This small molecule binds to this protein.
Small molecule (SMILES): CC(=O)N[C@@H]1[C@@H](O)[C@H](O)[C@@H](CO)O[C@H]1O

Sequence of chain 1.A:
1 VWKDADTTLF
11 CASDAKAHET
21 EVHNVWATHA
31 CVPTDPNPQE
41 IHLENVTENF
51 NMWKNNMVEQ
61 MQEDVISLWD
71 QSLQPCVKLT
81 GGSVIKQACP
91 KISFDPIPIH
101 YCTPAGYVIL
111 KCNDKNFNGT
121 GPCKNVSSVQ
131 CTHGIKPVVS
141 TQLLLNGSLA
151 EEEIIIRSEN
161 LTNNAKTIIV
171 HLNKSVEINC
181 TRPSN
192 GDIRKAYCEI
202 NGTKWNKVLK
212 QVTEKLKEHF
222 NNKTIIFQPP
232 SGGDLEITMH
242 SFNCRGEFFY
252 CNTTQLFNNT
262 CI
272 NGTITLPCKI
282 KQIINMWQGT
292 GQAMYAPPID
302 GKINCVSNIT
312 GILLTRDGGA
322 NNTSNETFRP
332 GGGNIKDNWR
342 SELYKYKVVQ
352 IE

Binding-site contacts:
Ligand atom C6 contacts residue THR162 of chain 1.A at 3.8 Å.
Ligand atom C5 contacts residue THR162 of chain 1.A at 3.6 Å.
Ligand atom C5 contacts residue ASN163 of chain 1.A at 4.4 Å.
Ligand atom N2 contacts residue ASN160 of chain 1.A at 2.9 Å (h-bond).
Ligand atom O7 contacts residue ASN160 of chain 1.A at 3.7 Å.
Ligand atom O6 contacts residue ASN163 of chain 1.A at 3.7 Å.
Ligand atom C5 contacts residue ASN160 of chain 1.A at 3.7 Å.
Ligand atom C1 contacts residue ASN163 of chain 1.A at 4.2 Å.
Ligand atom C7 contacts residue ASN160 of chain 1.A at 3.5 Å.
Ligand atom C4 contacts residue ASN160 of chain 1.A at 4.2 Å.
Ligand atom C6 contacts residue ASN163 of chain 1.A at 4.0 Å.
Ligand atom O5 contacts residue ASN163 of chain 1.A at 3.4 Å.
Ligand atom C3 contacts residue ASN160 of chain 1.A at 3.8 Å.
Ligand atom C1 contacts residue ASN160 of chain 1.A at 1.4 Å.
Ligand atom C2 contacts residue ASN160 of chain 1.A at 2.4 Å.
Ligand atom O5 contacts residue ASN160 of chain 1.A at 2.3 Å (h-bond).
Ligand atom O5 contacts residue THR162 of chain 1.A at 4.0 Å.
Ligand atom C1 contacts residue THR162 of chain 1.A at 4.2 Å.